Binding-site contacts:
Ligand atom CL2 contacts residue PHE129 of chain 5.A at 3.6 Å.
Ligand atom C5 contacts residue LEU154 of chain 5.A at 4.1 Å (hydrophobic).
Ligand atom C8 contacts residue CYS26 of chain 6.A at 4.1 Å (hydrophobic).
Ligand atom O2 contacts residue TYR20 of chain 6.A at 2.8 Å (h-bond).
Ligand atom O5 contacts residue SER142 of chain 5.A at 4.0 Å.
Ligand atom C9 contacts residue ILE166 of chain 5.A at 3.9 Å (hydrophobic).
Ligand atom C1 contacts residue GLN86 of chain 5.A at 4.2 Å.
Ligand atom CL2 contacts residue ALA99 of chain 5.A at 3.6 Å.
Ligand atom C3 contacts residue HIS189 of chain 6.A at 4.0 Å.
Ligand atom C11 contacts residue LEU154 of chain 5.A at 4.2 Å (hydrophobic).
Ligand atom C8 contacts residue LEU24 of chain 6.A at 4.0 Å (hydrophobic).
Ligand atom O9B contacts residue VAL156 of chain 5.A at 3.5 Å.
Ligand atom C7 contacts residue LEU154 of chain 5.A at 3.6 Å (hydrophobic).
Ligand atom C1 contacts residue ASN140 of chain 5.A at 3.6 Å.
Ligand atom C4 contacts residue TYR20 of chain 6.A at 4.0 Å (hydrophobic).
Ligand atom O5 contacts residue LEU154 of chain 5.A at 4.2 Å.
Ligand atom C4 contacts residue THR88 of chain 5.A at 4.1 Å.
Ligand atom C9 contacts residue LEU24 of chain 6.A at 4.1 Å (hydrophobic).
Ligand atom C10 contacts residue ILE166 of chain 5.A at 3.7 Å (hydrophobic).
Ligand atom O5 contacts residue ILE166 of chain 5.A at 4.0 Å.
Ligand atom N9 contacts residue ILE166 of chain 5.A at 3.8 Å.
Ligand atom O4 contacts residue HIS189 of chain 6.A at 2.8 Å (h-bond).
Ligand atom N9 contacts residue LEU24 of chain 6.A at 3.9 Å.
Ligand atom C11 contacts residue ILE166 of chain 5.A at 3.8 Å (hydrophobic).
Ligand atom C4 contacts residue HIS189 of chain 6.A at 3.7 Å.
Ligand atom C4 contacts residue SER142 of chain 5.A at 4.2 Å.
Ligand atom C6 contacts residue LEU154 of chain 5.A at 3.9 Å (hydrophobic).
Ligand atom CL1 contacts residue ASN140 of chain 5.A at 3.7 Å.
Ligand atom CL2 contacts residue TYR20 of chain 6.A at 4.2 Å.
Ligand atom N2 contacts residue TYR20 of chain 6.A at 3.8 Å.
Ligand atom O9B contacts residue LEU24 of chain 6.A at 3.8 Å.
Ligand atom O9A contacts residue ILE166 of chain 5.A at 3.8 Å.
Ligand atom C4 contacts residue PHE97 of chain 5.A at 4.1 Å (hydrophobic).
Ligand atom C2 contacts residue TYR20 of chain 6.A at 3.4 Å (hydrophobic).
Ligand atom C7 contacts residue CYS26 of chain 6.A at 4.2 Å (hydrophobic).
Ligand atom O9A contacts residue TYR162 of chain 5.A at 3.5 Å.
Ligand atom C8 contacts residue LEU154 of chain 5.A at 4.2 Å (hydrophobic).
Ligand atom C3 contacts residue TYR20 of chain 6.A at 3.8 Å (hydrophobic).
Ligand atom O2 contacts residue PHE19 of chain 6.A at 4.2 Å.
Ligand atom CL1 contacts residue GLN86 of chain 5.A at 3.9 Å.

Sequence of chain 5.A:
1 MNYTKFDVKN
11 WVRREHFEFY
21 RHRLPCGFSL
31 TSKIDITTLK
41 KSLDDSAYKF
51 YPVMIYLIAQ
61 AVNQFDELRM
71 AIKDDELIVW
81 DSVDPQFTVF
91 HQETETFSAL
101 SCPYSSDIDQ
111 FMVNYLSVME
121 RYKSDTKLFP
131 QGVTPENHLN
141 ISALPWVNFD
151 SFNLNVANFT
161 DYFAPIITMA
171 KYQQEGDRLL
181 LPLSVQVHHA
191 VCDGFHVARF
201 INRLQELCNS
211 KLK

The protein below binds the small molecule below.
Small molecule (SMILES): O=C(N[C@H](CO)[C@H](O)c1ccc([N+](=O)[O-])cc1)C(Cl)Cl

Sequence of chain 6.A:
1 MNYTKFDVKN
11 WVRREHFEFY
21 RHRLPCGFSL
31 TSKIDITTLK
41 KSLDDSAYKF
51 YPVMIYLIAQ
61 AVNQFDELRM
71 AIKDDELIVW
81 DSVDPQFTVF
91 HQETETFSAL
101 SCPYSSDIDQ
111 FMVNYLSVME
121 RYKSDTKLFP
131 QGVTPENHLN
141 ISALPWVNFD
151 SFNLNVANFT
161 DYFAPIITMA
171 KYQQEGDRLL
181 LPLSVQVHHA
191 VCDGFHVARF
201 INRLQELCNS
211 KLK